Sequence of chain 1.Z:
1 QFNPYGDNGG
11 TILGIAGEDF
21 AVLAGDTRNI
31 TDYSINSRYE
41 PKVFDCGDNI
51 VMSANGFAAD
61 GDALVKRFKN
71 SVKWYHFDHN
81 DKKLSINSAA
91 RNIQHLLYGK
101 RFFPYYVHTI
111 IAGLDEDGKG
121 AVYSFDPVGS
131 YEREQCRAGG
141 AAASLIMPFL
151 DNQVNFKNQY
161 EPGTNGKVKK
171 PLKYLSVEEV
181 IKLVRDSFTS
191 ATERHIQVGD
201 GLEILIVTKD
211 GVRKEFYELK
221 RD

Sequence of chain 1.Y:
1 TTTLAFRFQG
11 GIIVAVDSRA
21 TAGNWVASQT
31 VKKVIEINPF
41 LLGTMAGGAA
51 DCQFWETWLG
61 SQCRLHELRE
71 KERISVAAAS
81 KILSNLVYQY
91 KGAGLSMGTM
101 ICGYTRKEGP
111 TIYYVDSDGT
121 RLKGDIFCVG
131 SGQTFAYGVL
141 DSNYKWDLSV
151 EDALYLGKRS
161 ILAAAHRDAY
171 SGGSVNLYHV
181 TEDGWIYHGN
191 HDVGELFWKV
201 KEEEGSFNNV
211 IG

This protein binds this small molecule.
Small molecule (SMILES): CC(C)C[C@H](NC(=O)[C@H](CCc1ccccc1)NC(=O)CN1CCOCC1)C(=O)N[C@@H](Cc1ccccc1)C(=O)N[C@@H](CC(C)C)[C@@H](O)[C@H](C)CO

Binding-site contacts:
Ligand atom N41 contacts residue THR1 of chain 1.Y at 3.6 Å.
Ligand atom C5 contacts residue HIS108 of chain 1.Z at 3.5 Å.
Ligand atom C12 contacts residue ASP126 of chain 1.Z at 3.2 Å.
Ligand atom N22 contacts residue ASP126 of chain 1.Z at 3.3 Å (salt-bridge).
Ligand atom C43 contacts residue THR1 of chain 1.Y at 2.7 Å.
Ligand atom C59 contacts residue MES1 of chain 1.TA at 3.5 Å.
Ligand atom C59 contacts residue THR1 of chain 1.Y at 2.5 Å.
Ligand atom O40 contacts residue THR21 of chain 1.Y at 3.1 Å (h-bond).
Ligand atom C31 contacts residue GLY47 of chain 1.Y at 3.3 Å.
Ligand atom C16 contacts residue VAL128 of chain 1.Z at 3.6 Å (hydrophobic).
Ligand atom O60 contacts residue THR1 of chain 1.Y at 3.0 Å (h-bond).
Ligand atom C44 contacts residue THR1 of chain 1.Y at 3.6 Å.
Ligand atom C58 contacts residue LYS33 of chain 1.Y at 3.4 Å.
Ligand atom N41 contacts residue GLY47 of chain 1.Y at 2.8 Å (h-bond).
Ligand atom C51 contacts residue TYR170 of chain 1.Y at 3.6 Å (hydrophobic).
Ligand atom C51 contacts residue THR1 of chain 1.Y at 1.5 Å.
Ligand atom C2 contacts residue HIS108 of chain 1.Z at 3.5 Å.
Ligand atom C3 contacts residue HIS108 of chain 1.Z at 3.5 Å.
Ligand atom C27 contacts residue ALA27 of chain 1.Y at 3.2 Å (hydrophobic).
Ligand atom C11 contacts residue ASP126 of chain 1.Z at 3.5 Å.
Ligand atom C39 contacts residue GLY47 of chain 1.Y at 3.5 Å.
Ligand atom C23 contacts residue THR21 of chain 1.Y at 3.5 Å.
Ligand atom O29 contacts residue ALA49 of chain 1.Y at 3.1 Å (h-bond).
Ligand atom O60 contacts residue MES1 of chain 1.TA at 2.5 Å (h-bond).
Ligand atom O1 contacts residue HIS108 of chain 1.Z at 3.0 Å.
Ligand atom O9 contacts residue PRO127 of chain 1.Z at 3.4 Å.
Ligand atom C58 contacts residue TYR170 of chain 1.Y at 3.2 Å (hydrophobic).
Ligand atom N30 contacts residue THR21 of chain 1.Y at 2.9 Å (h-bond).
Ligand atom O9 contacts residue HIS108 of chain 1.Z at 3.5 Å (h-bond).
Ligand atom C58 contacts residue ARG19 of chain 1.Y at 3.1 Å.
Ligand atom C42 contacts residue THR1 of chain 1.Y at 2.4 Å.
Ligand atom C43 contacts residue GLY47 of chain 1.Y at 3.3 Å.
Ligand atom O40 contacts residue ALA20 of chain 1.Y at 3.4 Å.
Ligand atom C17 contacts residue VAL128 of chain 1.Z at 3.7 Å (hydrophobic).
Ligand atom O48 contacts residue GLY47 of chain 1.Y at 3.2 Å (h-bond).
Ligand atom O48 contacts residue MES1 of chain 1.TA at 2.8 Å (h-bond).
Ligand atom O48 contacts residue THR1 of chain 1.Y at 2.2 Å (h-bond).
Ligand atom C47 contacts residue THR1 of chain 1.Y at 1.4 Å.
Ligand atom C51 contacts residue MES1 of chain 1.TA at 3.7 Å.
Ligand atom C58 contacts residue THR1 of chain 1.Y at 2.5 Å.